Binding-site contacts:
Ligand atom N4 contacts residue ALA8 of chain 1.B at 3.4 Å (h-bond).
Ligand atom C3 contacts residue GLU28 of chain 1.B at 3.7 Å.
Ligand atom C3 contacts residue ALA8 of chain 1.B at 3.3 Å (hydrophobic).
Ligand atom N4 contacts residue THR115 of chain 1.B at 3.9 Å.
Ligand atom N2 contacts residue ALA8 of chain 1.B at 3.2 Å.
Ligand atom C1 contacts residue GLU28 of chain 1.B at 4.0 Å.
Ligand atom N4 contacts residue VAL7 of chain 1.B at 3.5 Å.
Ligand atom C15 contacts residue ILE51 of chain 1.B at 3.6 Å (hydrophobic).
Ligand atom N4 contacts residue MET6 of chain 1.B at 3.6 Å (h-bond).
Ligand atom C18 contacts residue ILE51 of chain 1.B at 3.9 Å (hydrophobic).
Ligand atom C14 contacts residue LEU21 of chain 1.B at 3.5 Å (hydrophobic).
Ligand atom C20 contacts residue VAL32 of chain 1.B at 3.9 Å (hydrophobic).
Ligand atom C6 contacts residue VAL7 of chain 1.B at 4.0 Å (hydrophobic).
Ligand atom C3 contacts residue VAL32 of chain 1.B at 3.5 Å (hydrophobic).
Ligand atom C20 contacts residue LEU29 of chain 1.B at 3.5 Å (hydrophobic).
Ligand atom N4 contacts residue VAL32 of chain 1.B at 3.1 Å.
Ligand atom N2 contacts residue VAL32 of chain 1.B at 3.6 Å.
Ligand atom C12 contacts residue ILE51 of chain 1.B at 3.7 Å (hydrophobic).
Ligand atom C3 contacts residue VAL7 of chain 1.B at 3.6 Å (hydrophobic).
Ligand atom C11 contacts residue LEU21 of chain 1.B at 3.3 Å (hydrophobic).
Ligand atom N5 contacts residue MET6 of chain 1.B at 3.4 Å.
Ligand atom C14 contacts residue ASN20 of chain 1.B at 3.6 Å.
Ligand atom C21 contacts residue PHE96 of chain 1.B at 3.6 Å (hydrophobic).
Ligand atom N2 contacts residue GLU28 of chain 1.B at 3.0 Å (salt-bridge).
Ligand atom N5 contacts residue VAL7 of chain 1.B at 3.4 Å.
Ligand atom N7 contacts residue TYR102 of chain 1.B at 3.8 Å.
Ligand atom C6 contacts residue ALA8 of chain 1.B at 3.9 Å (hydrophobic).
Ligand atom O13 contacts residue LEU21 of chain 1.B at 3.8 Å.
Ligand atom N7 contacts residue PHE96 of chain 1.B at 2.6 Å (h-bond).
Ligand atom C6 contacts residue MET6 of chain 1.B at 3.5 Å (hydrophobic).
Ligand atom C6 contacts residue PHE96 of chain 1.B at 3.9 Å (hydrophobic).
Ligand atom N5 contacts residue ALA8 of chain 1.B at 3.3 Å (h-bond).
Ligand atom N7 contacts residue MET6 of chain 1.B at 2.8 Å (h-bond).
Ligand atom C12 contacts residue LEU21 of chain 1.B at 3.5 Å (hydrophobic).
Ligand atom C10 contacts residue LEU21 of chain 1.B at 3.9 Å (hydrophobic).
Ligand atom C1 contacts residue ALA8 of chain 1.B at 3.9 Å (hydrophobic).
Ligand atom N4 contacts residue GLU28 of chain 1.B at 3.0 Å (salt-bridge).
Ligand atom O19 contacts residue LEU55 of chain 1.B at 3.9 Å.
Ligand atom C14 contacts residue ILE51 of chain 1.B at 3.9 Å (hydrophobic).
Ligand atom C14 contacts residue ALA50 of chain 1.B at 3.6 Å (hydrophobic).

Sequence of chain 1.B:
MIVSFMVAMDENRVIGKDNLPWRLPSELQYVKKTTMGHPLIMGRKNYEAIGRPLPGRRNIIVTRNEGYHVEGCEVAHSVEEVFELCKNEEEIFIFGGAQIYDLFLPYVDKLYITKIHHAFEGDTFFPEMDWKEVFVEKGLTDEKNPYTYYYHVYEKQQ

A protein and the small-molecule ligand that binds it are described below.
Small molecule (SMILES): COc1cc(Cc2cnc(N)nc2N)cc(OC)c1OC